Binding-site contacts:
Ligand atom C09 contacts residue SER19 of chain 1.B at 3.5 Å.
Ligand atom C03 contacts residue ASN20 of chain 1.B at 3.5 Å.
Ligand atom C04 contacts residue ASN20 of chain 1.B at 3.6 Å.
Ligand atom C07 contacts residue LYS18 of chain 1.B at 3.6 Å.
Ligand atom C14 contacts residue TRP34 of chain 1.B at 3.8 Å (hydrophobic).
Ligand atom C09 contacts residue ASN24 of chain 1.B at 3.5 Å.
Ligand atom CL01 contacts residue MET91 of chain 1.B at 4.0 Å.
Ligand atom N13 contacts residue SER35 of chain 1.B at 2.8 Å (h-bond).
Ligand atom C05 contacts residue ASN20 of chain 1.B at 3.5 Å.
Ligand atom CL01 contacts residue PRO88 of chain 1.B at 3.6 Å.
Ligand atom N13 contacts residue TRP34 of chain 1.B at 3.5 Å.
Ligand atom N11 contacts residue SER19 of chain 1.B at 4.0 Å.
Ligand atom C17 contacts residue LYS18 of chain 1.B at 3.5 Å.
Ligand atom N19 contacts residue ASP133 of chain 1.B at 3.6 Å.
Ligand atom CL10 contacts residue ASN20 of chain 1.B at 3.4 Å.
Ligand atom S20 contacts residue ASP133 of chain 1.B at 3.9 Å.
Ligand atom C12 contacts residue SER35 of chain 1.B at 4.0 Å.
Ligand atom N16 contacts residue SER35 of chain 1.B at 4.0 Å.
Ligand atom S20 contacts residue ARG61 of chain 1.B at 4.0 Å.
Ligand atom C12 contacts residue TRP34 of chain 1.B at 3.7 Å (hydrophobic).
Ligand atom CL10 contacts residue ASN21 of chain 1.B at 2.8 Å.
Ligand atom C14 contacts residue TRP85 of chain 1.B at 3.5 Å (hydrophobic).
Ligand atom O21 contacts residue ARG61 of chain 1.B at 3.3 Å.
Ligand atom C14 contacts residue ASN24 of chain 1.B at 3.9 Å.
Ligand atom CL01 contacts residue ALA89 of chain 1.B at 3.7 Å.
Ligand atom O23 contacts residue ARG132 of chain 1.B at 3.8 Å.
Ligand atom N06 contacts residue LYS18 of chain 1.B at 3.1 Å (salt-bridge).
Ligand atom C14 contacts residue SER35 of chain 1.B at 3.3 Å.
Ligand atom O23 contacts residue ASP133 of chain 1.B at 2.9 Å (salt-bridge).
Ligand atom CL10 contacts residue ASN24 of chain 1.B at 3.2 Å.
Ligand atom N11 contacts residue ASN24 of chain 1.B at 3.0 Å (h-bond).
Ligand atom CL10 contacts residue SER19 of chain 1.B at 3.5 Å.
Ligand atom C17 contacts residue ASP133 of chain 1.B at 3.4 Å.
Ligand atom N08 contacts residue ASN20 of chain 1.B at 3.0 Å (h-bond).
Ligand atom C09 contacts residue ASN20 of chain 1.B at 3.5 Å.
Ligand atom C22 contacts residue ARG61 of chain 1.B at 3.4 Å.
Ligand atom O21 contacts residue LYS18 of chain 1.B at 3.7 Å.
Ligand atom C05 contacts residue LYS18 of chain 1.B at 3.2 Å.
Ligand atom N08 contacts residue SER19 of chain 1.B at 3.6 Å.
Ligand atom C07 contacts residue SER19 of chain 1.B at 4.0 Å.

Sequence of chain 1.B:
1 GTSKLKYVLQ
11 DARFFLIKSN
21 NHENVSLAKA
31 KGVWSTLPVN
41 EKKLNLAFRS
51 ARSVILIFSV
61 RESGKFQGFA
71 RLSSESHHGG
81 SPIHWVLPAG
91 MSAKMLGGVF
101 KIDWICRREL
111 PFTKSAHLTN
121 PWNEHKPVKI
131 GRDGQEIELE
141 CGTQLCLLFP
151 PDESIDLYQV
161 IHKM

The small molecule below binds the protein below.
Small molecule (SMILES): CNc1nc(Cl)nc2c1ncn2Cc1cc(Cl)ccc1NS(C)(=O)=O